Binding-site contacts:
Ligand atom CAG contacts residue ILE197 of chain 1.A at 3.8 Å (hydrophobic).
Ligand atom CAC contacts residue VAL205 of chain 1.A at 3.4 Å (hydrophobic).
Ligand atom CAJ contacts residue ARG199 of chain 1.A at 3.3 Å.
Ligand atom OAQ contacts residue VAL255 of chain 1.A at 3.4 Å.
Ligand atom OAP contacts residue VAL205 of chain 1.A at 3.8 Å.
Ligand atom FAA contacts residue GLY203 of chain 1.A at 3.3 Å.
Ligand atom NAN contacts residue ASP278 of chain 1.A at 3.0 Å (salt-bridge).
Ligand atom CAH contacts residue SER334 of chain 1.A at 3.6 Å.
Ligand atom CAF contacts residue GLY198 of chain 1.A at 3.7 Å.
Ligand atom OAQ contacts residue LEU271 of chain 1.A at 3.8 Å.
Ligand atom CAD contacts residue LEU324 of chain 1.A at 3.7 Å (hydrophobic).
Ligand atom OAP contacts residue ASP272 of chain 1.A at 3.5 Å (salt-bridge).
Ligand atom CAD contacts residue ILE197 of chain 1.A at 3.5 Å (hydrophobic).
Ligand atom CAM contacts residue ASP335 of chain 1.A at 3.4 Å.
Ligand atom CAL contacts residue ASP272 of chain 1.A at 2.9 Å.
Ligand atom CAK contacts residue ALA321 of chain 1.A at 3.1 Å (hydrophobic).
Ligand atom CAG contacts residue VAL205 of chain 1.A at 3.6 Å (hydrophobic).
Ligand atom CAX contacts residue ALA480 of chain 1.A at 3.7 Å (hydrophobic).
Ligand atom CAC contacts residue ARG199 of chain 1.A at 3.8 Å.
Ligand atom FAA contacts residue LYS220 of chain 1.A at 3.8 Å.
Ligand atom OAP contacts residue MET274 of chain 1.A at 3.4 Å (h-bond).
Ligand atom FAA contacts residue LEU222 of chain 1.A at 3.2 Å.
Ligand atom CAC contacts residue GLY203 of chain 1.A at 3.4 Å.
Ligand atom NAN contacts residue ALA321 of chain 1.A at 2.8 Å (h-bond).
Ligand atom CAI contacts residue ALA480 of chain 1.A at 3.6 Å (hydrophobic).
Ligand atom CAF contacts residue GLY200 of chain 1.A at 3.5 Å.
Ligand atom CAF contacts residue ARG199 of chain 1.A at 3.4 Å.
Ligand atom CAC contacts residue GLY200 of chain 1.A at 3.4 Å.
Ligand atom CAF contacts residue VAL205 of chain 1.A at 3.5 Å (hydrophobic).
Ligand atom CAR contacts residue GLY203 of chain 1.A at 3.6 Å.
Ligand atom CAI contacts residue ASP481 of chain 1.A at 3.7 Å.
Ligand atom CAL contacts residue ALA218 of chain 1.A at 3.5 Å (hydrophobic).
Ligand atom CAI contacts residue ALA482 of chain 1.A at 3.6 Å (hydrophobic).
Ligand atom CAU contacts residue VAL205 of chain 1.A at 3.5 Å (hydrophobic).
Ligand atom CAL contacts residue VAL255 of chain 1.A at 3.5 Å (hydrophobic).
Ligand atom CAS contacts residue VAL205 of chain 1.A at 3.7 Å (hydrophobic).
Ligand atom OAP contacts residue ALA218 of chain 1.A at 3.2 Å.
Ligand atom CAG contacts residue MET274 of chain 1.A at 3.3 Å (hydrophobic).
Ligand atom CAE contacts residue ASP335 of chain 1.A at 3.4 Å.
Ligand atom CAI contacts residue ASP278 of chain 1.A at 3.5 Å.

Sequence of chain 1.A:
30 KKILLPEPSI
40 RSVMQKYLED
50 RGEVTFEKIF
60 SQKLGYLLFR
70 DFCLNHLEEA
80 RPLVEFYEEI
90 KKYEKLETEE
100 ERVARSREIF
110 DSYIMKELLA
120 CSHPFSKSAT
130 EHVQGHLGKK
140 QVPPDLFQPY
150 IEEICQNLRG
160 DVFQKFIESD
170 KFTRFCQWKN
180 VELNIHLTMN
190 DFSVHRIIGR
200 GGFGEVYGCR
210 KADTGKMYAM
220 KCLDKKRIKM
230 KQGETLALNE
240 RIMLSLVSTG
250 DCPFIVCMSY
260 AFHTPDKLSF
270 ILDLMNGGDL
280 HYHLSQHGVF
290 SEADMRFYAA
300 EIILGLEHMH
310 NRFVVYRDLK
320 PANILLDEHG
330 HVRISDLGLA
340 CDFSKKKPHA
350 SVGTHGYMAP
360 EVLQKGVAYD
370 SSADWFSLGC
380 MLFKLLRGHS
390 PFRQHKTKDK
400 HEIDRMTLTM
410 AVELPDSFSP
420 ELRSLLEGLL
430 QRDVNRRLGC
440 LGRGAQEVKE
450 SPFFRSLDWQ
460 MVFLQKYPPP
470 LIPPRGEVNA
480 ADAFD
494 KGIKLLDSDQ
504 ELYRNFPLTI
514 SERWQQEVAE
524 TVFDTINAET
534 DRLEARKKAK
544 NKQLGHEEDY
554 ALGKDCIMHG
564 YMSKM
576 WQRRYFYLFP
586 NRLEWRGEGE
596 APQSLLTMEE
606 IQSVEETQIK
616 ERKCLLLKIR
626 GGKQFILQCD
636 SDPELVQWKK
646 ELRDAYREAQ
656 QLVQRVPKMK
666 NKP

The small molecule below binds the protein below.
Small molecule (SMILES): Fc1ccc([C@@H]2CCNC[C@H]2COc2ccc3c(c2)OCO3)cc1